A small-molecule ligand and the protein it binds are described below.
Small molecule (SMILES): CCCCCCCCCCO[C@@H]1O[C@H](CO)[C@@H](O[C@H]2O[C@H](CO)[C@@H](O)[C@H](O)[C@H]2O)[C@H](O)[C@H]1O

Sequence of chain 1.N:
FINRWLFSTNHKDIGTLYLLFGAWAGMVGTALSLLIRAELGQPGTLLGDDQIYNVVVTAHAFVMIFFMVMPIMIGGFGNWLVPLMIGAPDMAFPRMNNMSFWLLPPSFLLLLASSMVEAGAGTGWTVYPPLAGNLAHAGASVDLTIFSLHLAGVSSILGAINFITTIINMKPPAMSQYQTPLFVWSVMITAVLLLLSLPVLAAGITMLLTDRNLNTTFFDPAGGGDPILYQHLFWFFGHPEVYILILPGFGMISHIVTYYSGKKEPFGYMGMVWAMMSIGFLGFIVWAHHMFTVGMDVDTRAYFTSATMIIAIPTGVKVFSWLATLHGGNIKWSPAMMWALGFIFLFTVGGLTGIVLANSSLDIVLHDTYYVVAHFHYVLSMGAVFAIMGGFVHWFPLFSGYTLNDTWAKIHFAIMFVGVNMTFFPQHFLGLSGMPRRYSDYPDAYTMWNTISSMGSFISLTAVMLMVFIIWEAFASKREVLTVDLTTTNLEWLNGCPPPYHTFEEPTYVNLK

Sequence of chain 1.W:
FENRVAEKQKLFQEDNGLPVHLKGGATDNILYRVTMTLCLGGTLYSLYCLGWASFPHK

Binding-site contacts:
Ligand atom C22 contacts residue PHE37 of chain 1.P at 3.4 Å (hydrophobic).
Ligand atom C28 contacts residue THR32 of chain 1.P at 4.2 Å.
Ligand atom C25 contacts residue PHE37 of chain 1.P at 3.4 Å (hydrophobic).
Ligand atom C18 contacts residue MET33 of chain 1.P at 3.8 Å (hydrophobic).
Ligand atom C1 contacts residue CYS49 of chain 1.W at 4.1 Å (hydrophobic).
Ligand atom C31 contacts residue SER29 of chain 1.P at 4.2 Å.
Ligand atom C19 contacts residue MET33 of chain 1.P at 3.3 Å (hydrophobic).
Ligand atom C19 contacts residue CYS49 of chain 1.W at 3.8 Å (hydrophobic).
Ligand atom C28 contacts residue PHE37 of chain 1.P at 4.1 Å (hydrophobic).
Ligand atom C34 contacts residue LEU145 of chain 1.N at 4.1 Å (hydrophobic).
Ligand atom C6 contacts residue TRP52 of chain 1.W at 3.7 Å (hydrophobic).
Ligand atom C9 contacts residue TRP52 of chain 1.W at 4.0 Å (hydrophobic).
Ligand atom O61 contacts residue PHE37 of chain 1.P at 2.9 Å (h-bond).
Ligand atom O5 contacts residue PHE37 of chain 1.P at 4.0 Å.
Ligand atom C28 contacts residue ALA53 of chain 1.W at 4.1 Å (hydrophobic).
Ligand atom O49 contacts residue TYR45 of chain 1.W at 3.8 Å.
Ligand atom C6 contacts residue CYS49 of chain 1.W at 4.2 Å (hydrophobic).
Ligand atom C57 contacts residue PHE37 of chain 1.P at 4.2 Å (hydrophobic).
Ligand atom O16 contacts residue CYS49 of chain 1.W at 3.3 Å (h-bond).
Ligand atom C43 contacts residue SER46 of chain 1.W at 3.8 Å.
Ligand atom C18 contacts residue PHE37 of chain 1.P at 3.5 Å (hydrophobic).
Ligand atom O5 contacts residue TRP52 of chain 1.W at 3.8 Å.
Ligand atom C37 contacts residue SER29 of chain 1.P at 3.7 Å.
Ligand atom C19 contacts residue PHE37 of chain 1.P at 3.8 Å (hydrophobic).
Ligand atom C4 contacts residue TRP52 of chain 1.W at 3.7 Å (hydrophobic).
Ligand atom O49 contacts residue TYR48 of chain 1.W at 3.2 Å.
Ligand atom C22 contacts residue ALA53 of chain 1.W at 4.1 Å (hydrophobic).
Ligand atom C40 contacts residue ALA114 of chain 1.N at 3.8 Å (hydrophobic).
Ligand atom C25 contacts residue MET33 of chain 1.P at 4.0 Å (hydrophobic).
Ligand atom O49 contacts residue CYS49 of chain 1.W at 3.3 Å (h-bond).
Ligand atom C37 contacts residue SER46 of chain 1.W at 3.6 Å.
Ligand atom C43 contacts residue LEU110 of chain 1.N at 3.4 Å (hydrophobic).
Ligand atom C40 contacts residue SER46 of chain 1.W at 4.2 Å.
Ligand atom C37 contacts residue LEU50 of chain 1.W at 4.2 Å (hydrophobic).
Ligand atom C57 contacts residue TRP52 of chain 1.W at 3.5 Å (hydrophobic).
Ligand atom C1 contacts residue TYR45 of chain 1.W at 4.1 Å (hydrophobic).
Ligand atom C18 contacts residue CYS49 of chain 1.W at 3.9 Å (hydrophobic).
Ligand atom C22 contacts residue CYS49 of chain 1.W at 3.7 Å (hydrophobic).
Ligand atom C11 contacts residue TRP52 of chain 1.W at 4.0 Å (hydrophobic).
Ligand atom C40 contacts residue LEU50 of chain 1.W at 3.8 Å (hydrophobic).

Sequence of chain 1.P:
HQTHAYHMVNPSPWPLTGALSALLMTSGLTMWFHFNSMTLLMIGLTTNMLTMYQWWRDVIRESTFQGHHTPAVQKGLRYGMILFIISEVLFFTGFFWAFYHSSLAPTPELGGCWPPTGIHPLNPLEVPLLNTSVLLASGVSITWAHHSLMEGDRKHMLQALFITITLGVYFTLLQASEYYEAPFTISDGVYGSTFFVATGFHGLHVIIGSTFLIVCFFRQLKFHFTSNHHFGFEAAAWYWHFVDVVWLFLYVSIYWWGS